Binding-site contacts:
Ligand atom C5 contacts residue ASN205 of chain 1.A at 3.6 Å.
Ligand atom C6 contacts residue TRP220 of chain 1.A at 3.8 Å (hydrophobic).
Ligand atom O7 contacts residue ASN205 of chain 1.A at 3.5 Å (h-bond).
Ligand atom C2 contacts residue ASN205 of chain 1.A at 2.5 Å.
Ligand atom C5 contacts residue SER208 of chain 1.A at 3.6 Å.
Ligand atom C1 contacts residue ASN205 of chain 1.A at 1.4 Å.
Ligand atom C7 contacts residue GLN217 of chain 1.A at 3.6 Å.
Ligand atom C8 contacts residue VAL215 of chain 1.A at 4.1 Å (hydrophobic).
Ligand atom C2 contacts residue GLN217 of chain 1.A at 4.0 Å.
Ligand atom N2 contacts residue ASN205 of chain 1.A at 3.0 Å (h-bond).
Ligand atom N2 contacts residue GLN217 of chain 1.A at 3.9 Å.
Ligand atom O6 contacts residue SER208 of chain 1.A at 4.4 Å.
Ligand atom O6 contacts residue TRP220 of chain 1.A at 3.2 Å.
Ligand atom O7 contacts residue ALA214 of chain 1.A at 3.7 Å.
Ligand atom C6 contacts residue GLN217 of chain 1.A at 3.8 Å.
Ligand atom O3 contacts residue GLN217 of chain 1.A at 2.6 Å (h-bond).
Ligand atom O7 contacts residue GLN217 of chain 1.A at 3.5 Å (h-bond).
Ligand atom O5 contacts residue SER208 of chain 1.A at 3.0 Å (h-bond).
Ligand atom C3 contacts residue ASN205 of chain 1.A at 3.8 Å.
Ligand atom C6 contacts residue LEU210 of chain 1.A at 4.1 Å (hydrophobic).
Ligand atom C1 contacts residue SER207 of chain 1.A at 4.4 Å.
Ligand atom C7 contacts residue ASN205 of chain 1.A at 3.5 Å.
Ligand atom C7 contacts residue VAL215 of chain 1.A at 4.1 Å (hydrophobic).
Ligand atom C8 contacts residue GLN217 of chain 1.A at 4.1 Å.
Ligand atom O6 contacts residue VAL215 of chain 1.A at 4.5 Å.
Ligand atom C1 contacts residue SER208 of chain 1.A at 3.7 Å.
Ligand atom O5 contacts residue ASN205 of chain 1.A at 2.3 Å (h-bond).
Ligand atom O6 contacts residue LEU210 of chain 1.A at 4.0 Å.
Ligand atom C4 contacts residue ASN205 of chain 1.A at 4.2 Å.
Ligand atom O7 contacts residue VAL215 of chain 1.A at 3.0 Å (h-bond).
Ligand atom C3 contacts residue GLN217 of chain 1.A at 3.8 Å.
Ligand atom C6 contacts residue SER208 of chain 1.A at 3.5 Å.
Ligand atom O6 contacts residue GLN217 of chain 1.A at 2.9 Å (h-bond).
Ligand atom O5 contacts residue GLN217 of chain 1.A at 4.4 Å.

A small-molecule ligand and the protein it binds are described below.
Small molecule (SMILES): CC(=O)N[C@H]1[C@H](O[C@H]2[C@H](O)[C@@H](NC(C)=O)CO[C@@H]2CO)O[C@H](CO)[C@@H](O)[C@@H]1O

Sequence of chain 1.A:
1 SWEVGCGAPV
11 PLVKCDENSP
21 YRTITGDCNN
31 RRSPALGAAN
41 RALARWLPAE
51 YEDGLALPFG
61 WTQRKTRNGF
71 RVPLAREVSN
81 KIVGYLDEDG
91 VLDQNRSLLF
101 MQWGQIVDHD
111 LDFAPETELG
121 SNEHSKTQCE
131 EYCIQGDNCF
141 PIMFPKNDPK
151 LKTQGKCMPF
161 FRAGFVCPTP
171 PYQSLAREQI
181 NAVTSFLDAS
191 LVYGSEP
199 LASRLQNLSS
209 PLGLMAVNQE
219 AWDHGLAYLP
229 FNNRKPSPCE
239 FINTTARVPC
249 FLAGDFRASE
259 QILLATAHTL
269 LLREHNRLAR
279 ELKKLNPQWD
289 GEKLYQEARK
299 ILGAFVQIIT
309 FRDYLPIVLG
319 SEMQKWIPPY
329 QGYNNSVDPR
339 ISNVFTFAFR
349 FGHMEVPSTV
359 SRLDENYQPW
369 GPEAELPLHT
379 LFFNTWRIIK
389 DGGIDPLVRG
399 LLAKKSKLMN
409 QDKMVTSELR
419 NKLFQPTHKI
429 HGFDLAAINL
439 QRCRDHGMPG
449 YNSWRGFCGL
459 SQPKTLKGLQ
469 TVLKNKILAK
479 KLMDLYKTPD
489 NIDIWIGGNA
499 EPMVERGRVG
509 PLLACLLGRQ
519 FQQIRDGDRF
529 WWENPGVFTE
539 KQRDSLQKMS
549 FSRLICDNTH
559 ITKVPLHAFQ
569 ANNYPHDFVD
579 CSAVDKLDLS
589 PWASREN